A protein and the small-molecule ligand that binds it are described below.
Small molecule (SMILES): CNc1nc(N)[nH]c(=O)c1[N+](=O)[O-]

Binding-site contacts:
Ligand atom N5 contacts residue LEU234 of chain 1.A at 3.8 Å.
Ligand atom C5 contacts residue ILE142 of chain 1.A at 3.6 Å (hydrophobic).
Ligand atom O3 contacts residue SO41 of chain 1.C at 3.5 Å (h-bond).
Ligand atom C4 contacts residue ARG274 of chain 1.A at 3.9 Å.
Ligand atom N5 contacts residue ILE163 of chain 1.A at 3.8 Å.
Ligand atom N1 contacts residue ARG274 of chain 1.A at 3.7 Å.
Ligand atom N5 contacts residue ASN140 of chain 1.A at 2.8 Å (h-bond).
Ligand atom N2 contacts residue ILE142 of chain 1.A at 3.7 Å.
Ligand atom N3 contacts residue ARG274 of chain 1.A at 3.2 Å (salt-bridge).
Ligand atom C3 contacts residue LYS240 of chain 1.A at 3.7 Å.
Ligand atom C4 contacts residue ASP204 of chain 1.A at 3.1 Å.
Ligand atom O1 contacts residue GLY236 of chain 1.A at 3.2 Å (h-bond).
Ligand atom O3 contacts residue ARG274 of chain 1.A at 3.2 Å (salt-bridge).
Ligand atom N4 contacts residue ASP204 of chain 1.A at 2.7 Å (salt-bridge).
Ligand atom O1 contacts residue LYS240 of chain 1.A at 2.6 Å (salt-bridge).
Ligand atom N2 contacts residue ARG274 of chain 1.A at 3.3 Å.
Ligand atom C1 contacts residue ARG274 of chain 1.A at 3.5 Å.
Ligand atom N3 contacts residue PHE209 of chain 1.A at 3.5 Å.
Ligand atom C5 contacts residue ASN140 of chain 1.A at 3.3 Å.
Ligand atom C2 contacts residue LYS240 of chain 1.A at 4.0 Å.
Ligand atom C1 contacts residue ILE142 of chain 1.A at 3.9 Å (hydrophobic).
Ligand atom N4 contacts residue MET165 of chain 1.A at 3.4 Å (h-bond).
Ligand atom C5 contacts residue ARG274 of chain 1.A at 3.5 Å.
Ligand atom C2 contacts residue ARG274 of chain 1.A at 3.5 Å.
Ligand atom N1 contacts residue ILE142 of chain 1.A at 3.9 Å.
Ligand atom N5 contacts residue ASP204 of chain 1.A at 2.8 Å (salt-bridge).
Ligand atom N3 contacts residue LYS240 of chain 1.A at 3.5 Å (salt-bridge).
Ligand atom O2 contacts residue ARG274 of chain 1.A at 3.8 Å.
Ligand atom O3 contacts residue PHE209 of chain 1.A at 3.7 Å.
Ligand atom N1 contacts residue ASN140 of chain 1.A at 3.2 Å (h-bond).
Ligand atom C3 contacts residue ASP204 of chain 1.A at 3.9 Å.
Ligand atom C2 contacts residue PHE209 of chain 1.A at 3.8 Å (hydrophobic).
Ligand atom C4 contacts residue MET165 of chain 1.A at 3.7 Å (hydrophobic).
Ligand atom O2 contacts residue LYS240 of chain 1.A at 2.4 Å (salt-bridge).
Ligand atom C5 contacts residue ASP121 of chain 1.A at 3.3 Å.
Ligand atom O1 contacts residue PHE209 of chain 1.A at 4.0 Å.
Ligand atom C3 contacts residue MET165 of chain 1.A at 3.6 Å (hydrophobic).
Ligand atom O2 contacts residue PHE209 of chain 1.A at 3.4 Å.
Ligand atom C4 contacts residue ASN140 of chain 1.A at 3.7 Å.
Ligand atom C5 contacts residue ASP81 of chain 1.A at 4.0 Å.

Sequence of chain 1.A:
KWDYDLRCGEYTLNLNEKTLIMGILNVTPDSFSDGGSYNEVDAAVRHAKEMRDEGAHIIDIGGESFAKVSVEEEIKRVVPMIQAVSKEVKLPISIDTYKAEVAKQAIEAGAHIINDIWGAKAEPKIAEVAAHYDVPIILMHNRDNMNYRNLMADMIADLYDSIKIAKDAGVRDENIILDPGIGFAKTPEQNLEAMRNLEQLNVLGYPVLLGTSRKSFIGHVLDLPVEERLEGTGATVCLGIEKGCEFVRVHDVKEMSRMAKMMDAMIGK